A small-molecule ligand and the protein it binds are described below.
Small molecule (SMILES): c1ccc(-c2oc3ncnc(NCCN4CCNCC4)c3c2-c2ccccc2)cc1

Binding-site contacts:
Ligand atom C1 contacts residue MET89 of chain 1.A at 3.9 Å (hydrophobic).
Ligand atom O8 contacts residue MET89 of chain 1.A at 3.3 Å (h-bond).
Ligand atom C3 contacts residue TYR88 of chain 1.A at 3.9 Å (hydrophobic).
Ligand atom N2 contacts residue LEU141 of chain 1.A at 4.0 Å.
Ligand atom C9 contacts residue GLY92 of chain 1.A at 4.0 Å.
Ligand atom C45 contacts residue GLY92 of chain 1.A at 3.3 Å.
Ligand atom C36 contacts residue LEU21 of chain 1.A at 3.6 Å (hydrophobic).
Ligand atom C49 contacts residue LEU21 of chain 1.A at 3.4 Å (hydrophobic).
Ligand atom C38 contacts residue LEU21 of chain 1.A at 3.4 Å (hydrophobic).
Ligand atom C7 contacts residue ALA138 of chain 1.A at 3.4 Å (hydrophobic).
Ligand atom C1 contacts residue ALA41 of chain 1.A at 3.5 Å (hydrophobic).
Ligand atom C10 contacts residue LEU21 of chain 1.A at 3.5 Å (hydrophobic).
Ligand atom C45 contacts residue TYR88 of chain 1.A at 3.9 Å (hydrophobic).
Ligand atom N16 contacts residue ASP152 of chain 1.A at 3.9 Å.
Ligand atom O8 contacts residue LEU21 of chain 1.A at 3.6 Å.
Ligand atom C1 contacts residue GLU87 of chain 1.A at 3.7 Å.
Ligand atom C44 contacts residue LEU21 of chain 1.A at 3.9 Å (hydrophobic).
Ligand atom C1 contacts residue LEU141 of chain 1.A at 3.4 Å (hydrophobic).
Ligand atom N2 contacts residue TYR88 of chain 1.A at 3.6 Å.
Ligand atom C44 contacts residue GLY92 of chain 1.A at 3.8 Å.
Ligand atom N2 contacts residue MET89 of chain 1.A at 3.3 Å (h-bond).
Ligand atom C37 contacts residue GLY22 of chain 1.A at 3.9 Å.
Ligand atom C7 contacts residue ASN139 of chain 1.A at 3.9 Å.
Ligand atom C37 contacts residue LEU21 of chain 1.A at 3.6 Å (hydrophobic).
Ligand atom N6 contacts residue LEU141 of chain 1.A at 3.3 Å.
Ligand atom C38 contacts residue VAL29 of chain 1.A at 3.6 Å (hydrophobic).
Ligand atom C2 contacts residue ASP152 of chain 1.A at 3.1 Å.
Ligand atom C33 contacts residue LEU21 of chain 1.A at 3.8 Å (hydrophobic).
Ligand atom N11 contacts residue VAL29 of chain 1.A at 3.9 Å.
Ligand atom C37 contacts residue VAL29 of chain 1.A at 3.9 Å (hydrophobic).
Ligand atom C5 contacts residue LEU141 of chain 1.A at 3.6 Å (hydrophobic).
Ligand atom C15 contacts residue ALA138 of chain 1.A at 3.6 Å (hydrophobic).
Ligand atom O8 contacts residue TYR88 of chain 1.A at 3.5 Å.
Ligand atom C3 contacts residue LEU21 of chain 1.A at 3.8 Å (hydrophobic).
Ligand atom C46 contacts residue GLY92 of chain 1.A at 4.0 Å.
Ligand atom C9 contacts residue LEU21 of chain 1.A at 3.4 Å (hydrophobic).
Ligand atom C12 contacts residue LEU141 of chain 1.A at 3.8 Å (hydrophobic).
Ligand atom N6 contacts residue ALA41 of chain 1.A at 3.7 Å.
Ligand atom C3 contacts residue MET89 of chain 1.A at 3.9 Å (hydrophobic).
Ligand atom C4 contacts residue LEU21 of chain 1.A at 3.8 Å (hydrophobic).

Sequence of chain 1.A:
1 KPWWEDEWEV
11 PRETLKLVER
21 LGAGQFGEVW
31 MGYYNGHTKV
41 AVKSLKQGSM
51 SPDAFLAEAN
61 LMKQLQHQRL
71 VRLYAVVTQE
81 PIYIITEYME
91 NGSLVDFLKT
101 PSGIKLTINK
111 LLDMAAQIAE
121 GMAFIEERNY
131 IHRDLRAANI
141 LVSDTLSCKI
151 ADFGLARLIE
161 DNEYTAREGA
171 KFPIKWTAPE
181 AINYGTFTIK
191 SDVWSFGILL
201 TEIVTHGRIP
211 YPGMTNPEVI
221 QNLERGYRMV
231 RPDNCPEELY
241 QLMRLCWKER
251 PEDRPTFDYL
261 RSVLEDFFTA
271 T